Binding-site contacts:
Ligand atom C20 contacts residue PHE350 of chain 1.A at 3.6 Å (hydrophobic).
Ligand atom C7 contacts residue ILE372 of chain 1.A at 3.6 Å (hydrophobic).
Ligand atom C9 contacts residue ILE423 of chain 1.A at 3.7 Å (hydrophobic).
Ligand atom C11 contacts residue ILE423 of chain 1.A at 3.5 Å (hydrophobic).
Ligand atom C12 contacts residue SER425 of chain 1.A at 3.3 Å.
Ligand atom N2 contacts residue GLN421 of chain 1.A at 3.8 Å.
Ligand atom N3 contacts residue LEU488 of chain 1.A at 3.7 Å.
Ligand atom C8 contacts residue ILE372 of chain 1.A at 3.7 Å (hydrophobic).
Ligand atom C13 contacts residue SER425 of chain 1.A at 3.0 Å.
Ligand atom C11 contacts residue PHE422 of chain 1.A at 3.6 Å (hydrophobic).
Ligand atom C12 contacts residue PHE422 of chain 1.A at 3.5 Å (hydrophobic).
Ligand atom C3 contacts residue ASP499 of chain 1.A at 3.6 Å.
Ligand atom C15 contacts residue LEU488 of chain 1.A at 3.7 Å (hydrophobic).
Ligand atom C contacts residue SER352 of chain 1.A at 3.7 Å.
Ligand atom C5 contacts residue MET420 of chain 1.A at 3.5 Å (hydrophobic).
Ligand atom N2 contacts residue PHE422 of chain 1.A at 3.8 Å.
Ligand atom N1 contacts residue ASP499 of chain 1.A at 3.7 Å.
Ligand atom C9 contacts residue GLN421 of chain 1.A at 3.1 Å.
Ligand atom C6 contacts residue ILE498 of chain 1.A at 3.6 Å (hydrophobic).
Ligand atom N2 contacts residue ILE423 of chain 1.A at 2.9 Å (h-bond).
Ligand atom N3 contacts residue SER425 of chain 1.A at 3.7 Å.
Ligand atom C12 contacts residue ILE423 of chain 1.A at 3.2 Å (hydrophobic).
Ligand atom C8 contacts residue TYR408 of chain 1.A at 3.7 Å (hydrophobic).
Ligand atom C10 contacts residue ILE423 of chain 1.A at 3.7 Å (hydrophobic).
Ligand atom C11 contacts residue LEU488 of chain 1.A at 3.7 Å (hydrophobic).
Ligand atom N6 contacts residue ILE498 of chain 1.A at 3.7 Å.
Ligand atom C11 contacts residue SER425 of chain 1.A at 3.6 Å.
Ligand atom C17 contacts residue ILE498 of chain 1.A at 3.9 Å (hydrophobic).
Ligand atom C18 contacts residue ILE372 of chain 1.A at 3.9 Å (hydrophobic).
Ligand atom C5 contacts residue TYR408 of chain 1.A at 3.7 Å (hydrophobic).
Ligand atom N5 contacts residue ILE372 of chain 1.A at 3.9 Å.
Ligand atom N1 contacts residue MET420 of chain 1.A at 3.5 Å (h-bond).
Ligand atom C2 contacts residue LYS374 of chain 1.A at 3.8 Å.
Ligand atom O contacts residue LYS374 of chain 1.A at 3.1 Å (salt-bridge).
Ligand atom C16 contacts residue ILE498 of chain 1.A at 3.5 Å (hydrophobic).
Ligand atom C10 contacts residue LEU488 of chain 1.A at 3.8 Å (hydrophobic).
Ligand atom N contacts residue ASP499 of chain 1.A at 3.7 Å.
Ligand atom N3 contacts residue PHE422 of chain 1.A at 3.7 Å.
Ligand atom N3 contacts residue ILE423 of chain 1.A at 2.8 Å (h-bond).
Ligand atom C5 contacts residue ILE498 of chain 1.A at 3.6 Å (hydrophobic).

Sequence of chain 1.A:
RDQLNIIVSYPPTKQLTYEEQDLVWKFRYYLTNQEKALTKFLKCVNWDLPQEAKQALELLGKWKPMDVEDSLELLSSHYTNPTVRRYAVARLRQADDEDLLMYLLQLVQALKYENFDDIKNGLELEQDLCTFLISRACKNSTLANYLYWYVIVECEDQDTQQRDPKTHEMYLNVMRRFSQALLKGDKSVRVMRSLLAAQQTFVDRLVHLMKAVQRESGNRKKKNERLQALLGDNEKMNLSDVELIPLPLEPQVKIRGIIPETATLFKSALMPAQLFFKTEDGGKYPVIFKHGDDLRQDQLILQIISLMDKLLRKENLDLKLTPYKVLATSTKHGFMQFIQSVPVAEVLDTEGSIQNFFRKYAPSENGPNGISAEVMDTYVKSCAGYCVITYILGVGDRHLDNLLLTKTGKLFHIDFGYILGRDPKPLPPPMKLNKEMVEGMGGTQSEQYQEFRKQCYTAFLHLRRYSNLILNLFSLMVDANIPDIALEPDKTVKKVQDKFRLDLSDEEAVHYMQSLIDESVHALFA

A protein and the small-molecule ligand that binds it are described below.
Small molecule (SMILES): CC(C)(O)CNc1ncc(-c2ccnc(Nc3ccncc3)n2)c(CC2CC2)n1